Binding-site contacts:
Ligand atom C01 contacts residue PHE138 of chain 1.B at 3.8 Å (hydrophobic).
Ligand atom C12 contacts residue 9UL1 of chain 1.K at 3.3 Å.
Ligand atom C01 contacts residue PHE141 of chain 1.B at 3.8 Å (hydrophobic).
Ligand atom C05 contacts residue TYR45 of chain 1.B at 4.3 Å (hydrophobic).
Ligand atom C10 contacts residue 9UL1 of chain 1.K at 3.4 Å.
Ligand atom C01 contacts residue PHE206 of chain 1.B at 4.0 Å (hydrophobic).
Ligand atom C15 contacts residue TYR84 of chain 1.B at 3.4 Å (hydrophobic).
Ligand atom N09 contacts residue 9UL1 of chain 1.K at 3.5 Å.
Ligand atom N09 contacts residue TYR84 of chain 1.B at 4.1 Å.
Ligand atom C07 contacts residue PHE138 of chain 1.B at 3.7 Å (hydrophobic).
Ligand atom C03 contacts residue ARG68 of chain 1.B at 4.4 Å.
Ligand atom C08 contacts residue TYR45 of chain 1.B at 3.5 Å (hydrophobic).
Ligand atom C06 contacts residue 9UL1 of chain 1.K at 4.2 Å.
Ligand atom C04 contacts residue ARG68 of chain 1.B at 3.4 Å.
Ligand atom C06 contacts residue PHE138 of chain 1.B at 3.6 Å (hydrophobic).
Ligand atom C14 contacts residue LEU143 of chain 1.B at 3.8 Å (hydrophobic).
Ligand atom C05 contacts residue PHE138 of chain 1.B at 3.9 Å (hydrophobic).
Ligand atom C10 contacts residue TYR84 of chain 1.B at 4.0 Å (hydrophobic).
Ligand atom C05 contacts residue ARG68 of chain 1.B at 3.5 Å.
Ligand atom C14 contacts residue TYR84 of chain 1.B at 3.8 Å (hydrophobic).
Ligand atom N02 contacts residue PHE138 of chain 1.B at 3.9 Å.
Ligand atom C13 contacts residue 9UL1 of chain 1.K at 3.4 Å.
Ligand atom N09 contacts residue PHE138 of chain 1.B at 3.5 Å.
Ligand atom C01 contacts residue LEU143 of chain 1.B at 4.0 Å (hydrophobic).
Ligand atom C12 contacts residue PHE206 of chain 1.B at 3.6 Å (hydrophobic).
Ligand atom C11 contacts residue PHE138 of chain 1.B at 4.0 Å (hydrophobic).
Ligand atom C08 contacts residue 9UL1 of chain 1.K at 4.0 Å.
Ligand atom C12 contacts residue PHE138 of chain 1.B at 4.3 Å (hydrophobic).
Ligand atom C13 contacts residue PHE206 of chain 1.B at 3.8 Å (hydrophobic).
Ligand atom C13 contacts residue LEU143 of chain 1.B at 3.4 Å (hydrophobic).
Ligand atom C14 contacts residue 9UL1 of chain 1.K at 3.3 Å.
Ligand atom C04 contacts residue ILE69 of chain 1.B at 3.9 Å (hydrophobic).
Ligand atom C10 contacts residue PHE138 of chain 1.B at 4.0 Å (hydrophobic).
Ligand atom C10 contacts residue TYR45 of chain 1.B at 4.5 Å (hydrophobic).
Ligand atom N09 contacts residue TYR45 of chain 1.B at 3.3 Å.
Ligand atom C11 contacts residue 9UL1 of chain 1.K at 3.5 Å.
Ligand atom C07 contacts residue 9UL1 of chain 1.K at 3.9 Å.
Ligand atom C15 contacts residue 9UL1 of chain 1.K at 3.3 Å.
Ligand atom C12 contacts residue LEU143 of chain 1.B at 3.9 Å (hydrophobic).
Ligand atom C08 contacts residue PHE138 of chain 1.B at 3.5 Å (hydrophobic).

Sequence of chain 1.B:
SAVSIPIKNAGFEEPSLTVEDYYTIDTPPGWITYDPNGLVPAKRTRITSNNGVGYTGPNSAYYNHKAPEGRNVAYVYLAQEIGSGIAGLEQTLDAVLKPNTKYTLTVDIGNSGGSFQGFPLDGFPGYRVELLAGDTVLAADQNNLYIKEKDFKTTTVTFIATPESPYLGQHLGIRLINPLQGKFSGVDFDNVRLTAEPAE

This small molecule binds to this protein.
Small molecule (SMILES): CN1CCC/C1=C1/C=Nc2ccccc21